Sequence of chain 1.A:
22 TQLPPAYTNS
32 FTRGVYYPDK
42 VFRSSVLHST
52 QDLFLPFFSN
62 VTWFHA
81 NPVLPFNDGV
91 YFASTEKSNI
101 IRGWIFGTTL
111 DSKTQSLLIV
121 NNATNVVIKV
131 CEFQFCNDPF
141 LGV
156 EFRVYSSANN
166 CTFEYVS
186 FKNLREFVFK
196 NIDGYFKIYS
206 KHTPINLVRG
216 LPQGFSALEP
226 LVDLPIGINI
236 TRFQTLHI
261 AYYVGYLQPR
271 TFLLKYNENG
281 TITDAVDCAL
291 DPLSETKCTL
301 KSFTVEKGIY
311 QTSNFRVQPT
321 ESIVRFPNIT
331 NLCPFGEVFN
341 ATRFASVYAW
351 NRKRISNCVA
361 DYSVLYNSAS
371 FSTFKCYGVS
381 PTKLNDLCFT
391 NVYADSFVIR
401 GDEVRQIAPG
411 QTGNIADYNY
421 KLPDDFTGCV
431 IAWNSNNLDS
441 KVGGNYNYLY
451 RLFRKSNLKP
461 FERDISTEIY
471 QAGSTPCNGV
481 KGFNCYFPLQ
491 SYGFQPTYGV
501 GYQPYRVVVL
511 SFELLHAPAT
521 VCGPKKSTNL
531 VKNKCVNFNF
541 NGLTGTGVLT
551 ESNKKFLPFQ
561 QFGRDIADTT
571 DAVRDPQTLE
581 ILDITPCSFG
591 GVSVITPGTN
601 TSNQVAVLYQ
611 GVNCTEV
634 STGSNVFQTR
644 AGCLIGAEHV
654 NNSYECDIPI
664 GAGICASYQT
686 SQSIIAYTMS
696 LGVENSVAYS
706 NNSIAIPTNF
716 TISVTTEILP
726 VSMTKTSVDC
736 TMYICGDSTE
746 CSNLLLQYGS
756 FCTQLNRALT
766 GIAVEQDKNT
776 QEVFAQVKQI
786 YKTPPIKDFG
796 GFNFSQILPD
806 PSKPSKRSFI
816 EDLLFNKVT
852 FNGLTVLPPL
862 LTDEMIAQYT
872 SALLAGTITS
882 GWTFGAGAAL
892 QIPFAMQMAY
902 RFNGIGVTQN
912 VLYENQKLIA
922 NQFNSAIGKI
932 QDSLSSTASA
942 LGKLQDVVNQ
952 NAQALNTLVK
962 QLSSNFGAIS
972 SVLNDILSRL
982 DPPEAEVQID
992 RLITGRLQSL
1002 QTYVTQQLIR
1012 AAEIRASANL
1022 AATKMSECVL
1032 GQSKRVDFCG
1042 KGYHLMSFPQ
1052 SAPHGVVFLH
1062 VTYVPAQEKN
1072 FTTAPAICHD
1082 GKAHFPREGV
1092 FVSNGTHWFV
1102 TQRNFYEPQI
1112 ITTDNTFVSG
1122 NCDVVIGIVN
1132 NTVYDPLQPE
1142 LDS

A small-molecule ligand and the protein it binds are described below.
Small molecule (SMILES): CC(=O)N[C@H]1[C@H](O[C@H]2[C@H](O)[C@@H](NC(C)=O)CO[C@@H]2CO)O[C@H](CO)[C@@H](O)[C@@H]1O

Binding-site contacts:
Ligand atom C4 contacts residue ASN1095 of chain 1.A at 4.2 Å.
Ligand atom O5 contacts residue HIS1098 of chain 1.A at 4.1 Å.
Ligand atom C1 contacts residue ASN1095 of chain 1.A at 1.4 Å.
Ligand atom C3 contacts residue HIS1098 of chain 1.A at 3.8 Å.
Ligand atom C2 contacts residue THR1097 of chain 1.A at 4.1 Å.
Ligand atom C5 contacts residue HIS1098 of chain 1.A at 3.6 Å.
Ligand atom C7 contacts residue ASN1095 of chain 1.A at 3.3 Å.
Ligand atom C1 contacts residue HIS1098 of chain 1.A at 3.8 Å.
Ligand atom O7 contacts residue ASN1095 of chain 1.A at 3.4 Å (h-bond).
Ligand atom C6 contacts residue HIS1098 of chain 1.A at 4.5 Å.
Ligand atom N2 contacts residue ASN1095 of chain 1.A at 2.9 Å (h-bond).
Ligand atom C8 contacts residue HIS1098 of chain 1.A at 3.9 Å.
Ligand atom N2 contacts residue THR1097 of chain 1.A at 3.5 Å (h-bond).
Ligand atom O7 contacts residue HIS1098 of chain 1.A at 3.3 Å (h-bond).
Ligand atom C8 contacts residue ASN1095 of chain 1.A at 3.4 Å.
Ligand atom C4 contacts residue HIS1098 of chain 1.A at 4.1 Å.
Ligand atom C3 contacts residue ASN1095 of chain 1.A at 3.8 Å.
Ligand atom O6 contacts residue PHE1100 of chain 1.A at 4.2 Å.
Ligand atom C5 contacts residue PHE1100 of chain 1.A at 4.1 Å (hydrophobic).
Ligand atom C1 contacts residue THR1097 of chain 1.A at 4.1 Å.
Ligand atom C3 contacts residue THR1097 of chain 1.A at 4.1 Å.
Ligand atom C1 contacts residue PHE1100 of chain 1.A at 4.4 Å (hydrophobic).
Ligand atom C5 contacts residue ASN1095 of chain 1.A at 3.7 Å.
Ligand atom C6 contacts residue PHE1100 of chain 1.A at 3.8 Å (hydrophobic).
Ligand atom C7 contacts residue HIS1098 of chain 1.A at 3.8 Å.
Ligand atom C2 contacts residue ASN1095 of chain 1.A at 2.4 Å.
Ligand atom C2 contacts residue HIS1098 of chain 1.A at 4.3 Å.
Ligand atom O4 contacts residue HIS1098 of chain 1.A at 3.9 Å.
Ligand atom O5 contacts residue PHE1100 of chain 1.A at 3.6 Å.
Ligand atom O5 contacts residue ASN1095 of chain 1.A at 2.4 Å (h-bond).